A protein and the small-molecule ligand that binds it are described below.
Small molecule (SMILES): CC(=O)N1CCC[C@H]1C(=O)N[C@@H](C)C(=O)N[C@@H](CCC(=O)O)[C@@H](O)[C@H](C)CO

Sequence of chain 1.H:
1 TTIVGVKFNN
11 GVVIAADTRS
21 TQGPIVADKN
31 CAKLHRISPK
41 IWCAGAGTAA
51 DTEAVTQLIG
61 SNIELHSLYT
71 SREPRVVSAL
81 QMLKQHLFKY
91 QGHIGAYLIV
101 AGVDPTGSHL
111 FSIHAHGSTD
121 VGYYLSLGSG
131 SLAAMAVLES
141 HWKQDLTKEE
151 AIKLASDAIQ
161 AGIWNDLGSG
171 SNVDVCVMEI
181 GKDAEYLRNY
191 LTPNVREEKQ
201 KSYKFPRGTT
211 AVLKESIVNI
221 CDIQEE

Binding-site contacts:
Ligand atom C contacts residue THR1 of chain 1.N at 1.4 Å.
Ligand atom CA contacts residue THR21 of chain 1.N at 3.6 Å.
Ligand atom C3 contacts residue LYS33 of chain 1.N at 3.9 Å.
Ligand atom C1 contacts residue THR1 of chain 1.N at 2.4 Å.
Ligand atom CG contacts residue THR22 of chain 1.N at 3.9 Å.
Ligand atom O contacts residue THR21 of chain 1.N at 3.4 Å (h-bond).
Ligand atom OE2 contacts residue ALA49 of chain 1.N at 3.9 Å.
Ligand atom OE2 contacts residue THR31 of chain 1.N at 3.9 Å.
Ligand atom OE2 contacts residue THR20 of chain 1.N at 3.9 Å.
Ligand atom CA contacts residue THR1 of chain 1.N at 2.4 Å.
Ligand atom CB contacts residue THR20 of chain 1.N at 4.0 Å.
Ligand atom N contacts residue GLY47 of chain 1.N at 3.0 Å (h-bond).
Ligand atom CB contacts residue GLY47 of chain 1.N at 3.5 Å.
Ligand atom C3 contacts residue SER168 of chain 1.N at 2.8 Å.
Ligand atom N contacts residue THR21 of chain 1.N at 3.3 Å (h-bond).
Ligand atom C contacts residue THR21 of chain 1.N at 3.9 Å.
Ligand atom O contacts residue ALA49 of chain 1.N at 3.3 Å (h-bond).
Ligand atom O contacts residue GLY47 of chain 1.N at 3.3 Å (h-bond).
Ligand atom CB contacts residue THR1 of chain 1.N at 2.7 Å.
Ligand atom CG contacts residue THR20 of chain 1.N at 4.0 Å.
Ligand atom OE1 contacts residue ARG45 of chain 1.N at 3.4 Å (salt-bridge).
Ligand atom CB contacts residue LYS33 of chain 1.N at 3.9 Å.
Ligand atom O contacts residue THR1 of chain 1.N at 2.1 Å (h-bond).
Ligand atom N contacts residue THR1 of chain 1.N at 3.7 Å.
Ligand atom C1 contacts residue SER129 of chain 1.N at 3.1 Å.
Ligand atom OE2 contacts residue ARG45 of chain 1.N at 3.9 Å.
Ligand atom OE1 contacts residue ALA49 of chain 1.N at 4.0 Å.
Ligand atom C3 contacts residue ARG19 of chain 1.N at 3.5 Å.
Ligand atom C2 contacts residue THR1 of chain 1.N at 1.5 Å.
Ligand atom C contacts residue GLY47 of chain 1.N at 3.5 Å.
Ligand atom C1 contacts residue SER168 of chain 1.N at 3.9 Å.
Ligand atom O contacts residue THR1 of chain 1.N at 3.6 Å (h-bond).
Ligand atom O contacts residue SER46 of chain 1.N at 3.9 Å.
Ligand atom C3 contacts residue THR1 of chain 1.N at 2.4 Å.
Ligand atom CA contacts residue GLY47 of chain 1.N at 3.2 Å.
Ligand atom CD contacts residue ALA49 of chain 1.N at 4.0 Å (hydrophobic).
Ligand atom C2 contacts residue HIS114 of chain 1.H at 3.6 Å.
Ligand atom C2 contacts residue SER129 of chain 1.N at 3.8 Å.
Ligand atom CD contacts residue HIS114 of chain 1.H at 3.6 Å.
Ligand atom O contacts residue THR20 of chain 1.N at 3.2 Å.

Sequence of chain 1.N:
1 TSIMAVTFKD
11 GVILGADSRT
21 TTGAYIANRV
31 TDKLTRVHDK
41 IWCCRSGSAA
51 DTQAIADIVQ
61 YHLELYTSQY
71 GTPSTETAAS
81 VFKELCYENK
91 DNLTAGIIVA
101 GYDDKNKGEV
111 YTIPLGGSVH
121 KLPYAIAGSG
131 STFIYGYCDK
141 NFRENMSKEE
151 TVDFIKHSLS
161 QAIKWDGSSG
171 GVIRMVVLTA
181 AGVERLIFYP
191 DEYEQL